Sequence of chain 1.F:
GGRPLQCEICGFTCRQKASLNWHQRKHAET

Binding-site contacts:
Ligand atom C3 contacts residue CYS11 of chain 1.F at 3.7 Å (hydrophobic).
Ligand atom C9 contacts residue PRO336 of chain 1.E at 3.6 Å (hydrophobic).
Ligand atom C4 contacts residue ASN335 of chain 1.E at 3.7 Å.
Ligand atom C3 contacts residue GLY12 of chain 1.F at 3.2 Å.
Ligand atom C2 contacts residue HIS337 of chain 1.E at 3.5 Å.
Ligand atom O11 contacts residue GLU361 of chain 1.E at 3.3 Å (salt-bridge).
Ligand atom C7 contacts residue ASN335 of chain 1.E at 3.7 Å.
Ligand atom C17 contacts residue TRP370 of chain 1.E at 3.9 Å (hydrophobic).
Ligand atom C1 contacts residue GLN7 of chain 1.F at 3.5 Å.
Ligand atom C5 contacts residue PRO336 of chain 1.E at 3.7 Å (hydrophobic).
Ligand atom C2 contacts residue GLU9 of chain 1.F at 3.6 Å.
Ligand atom O13 contacts residue TRP384 of chain 1.E at 3.5 Å.
Ligand atom C15 contacts residue HIS362 of chain 1.E at 3.2 Å.
Ligand atom O19 contacts residue HIS362 of chain 1.E at 2.9 Å (h-bond).
Ligand atom N8 contacts residue PRO336 of chain 1.E at 3.9 Å.
Ligand atom N16 contacts residue SER363 of chain 1.E at 3.7 Å.
Ligand atom C9 contacts residue TRP370 of chain 1.E at 3.8 Å (hydrophobic).
Ligand atom C3 contacts residue GLU9 of chain 1.F at 3.5 Å.
Ligand atom C17 contacts residue HIS362 of chain 1.E at 3.8 Å.
Ligand atom N10 contacts residue GLU361 of chain 1.E at 2.8 Å (salt-bridge).
Ligand atom O20 contacts residue PHE386 of chain 1.E at 3.4 Å.
Ligand atom C14 contacts residue TRP370 of chain 1.E at 3.6 Å (hydrophobic).
Ligand atom N16 contacts residue HIS362 of chain 1.E at 2.6 Å (h-bond).
Ligand atom C15 contacts residue TRP364 of chain 1.E at 3.4 Å (hydrophobic).
Ligand atom O20 contacts residue TRP364 of chain 1.E at 2.7 Å (h-bond).
Ligand atom C3 contacts residue ASN335 of chain 1.E at 3.4 Å.
Ligand atom O11 contacts residue TRP370 of chain 1.E at 3.1 Å.
Ligand atom C1 contacts residue HIS337 of chain 1.E at 3.6 Å.
Ligand atom O19 contacts residue TRP364 of chain 1.E at 3.3 Å (h-bond).
Ligand atom O19 contacts residue PRO336 of chain 1.E at 3.2 Å.
Ligand atom O13 contacts residue ASN335 of chain 1.E at 3.5 Å.
Ligand atom N16 contacts residue TRP364 of chain 1.E at 3.3 Å (h-bond).
Ligand atom N10 contacts residue GLN7 of chain 1.F at 3.7 Å.
Ligand atom C17 contacts residue TRP364 of chain 1.E at 3.5 Å (hydrophobic).
Ligand atom O20 contacts residue SER363 of chain 1.E at 3.4 Å.
Ligand atom C12 contacts residue TRP364 of chain 1.E at 3.8 Å (hydrophobic).
Ligand atom C2 contacts residue CYS8 of chain 1.F at 3.2 Å (hydrophobic).
Ligand atom C2 contacts residue GLY12 of chain 1.F at 3.5 Å.
Ligand atom C17 contacts residue SER363 of chain 1.E at 3.8 Å.
Ligand atom C18 contacts residue TRP370 of chain 1.E at 3.6 Å (hydrophobic).

A protein and the small-molecule ligand that binds it are described below.
Small molecule (SMILES): Nc1cccc2c1C(=O)N([C@H]1CCC(=O)NC1=O)C2=O

Sequence of chain 1.E:
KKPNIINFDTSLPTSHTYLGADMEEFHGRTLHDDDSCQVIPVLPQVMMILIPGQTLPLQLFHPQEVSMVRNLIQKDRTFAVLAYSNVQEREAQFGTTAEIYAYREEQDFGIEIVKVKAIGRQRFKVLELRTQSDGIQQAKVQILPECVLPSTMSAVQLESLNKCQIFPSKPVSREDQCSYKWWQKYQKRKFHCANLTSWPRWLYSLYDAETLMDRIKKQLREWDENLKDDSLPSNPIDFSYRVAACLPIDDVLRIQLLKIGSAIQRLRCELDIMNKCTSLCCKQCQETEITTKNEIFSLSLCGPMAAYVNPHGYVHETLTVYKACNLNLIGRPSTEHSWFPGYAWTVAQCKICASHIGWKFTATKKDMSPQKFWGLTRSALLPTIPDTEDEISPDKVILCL